Sequence of chain 1.C:
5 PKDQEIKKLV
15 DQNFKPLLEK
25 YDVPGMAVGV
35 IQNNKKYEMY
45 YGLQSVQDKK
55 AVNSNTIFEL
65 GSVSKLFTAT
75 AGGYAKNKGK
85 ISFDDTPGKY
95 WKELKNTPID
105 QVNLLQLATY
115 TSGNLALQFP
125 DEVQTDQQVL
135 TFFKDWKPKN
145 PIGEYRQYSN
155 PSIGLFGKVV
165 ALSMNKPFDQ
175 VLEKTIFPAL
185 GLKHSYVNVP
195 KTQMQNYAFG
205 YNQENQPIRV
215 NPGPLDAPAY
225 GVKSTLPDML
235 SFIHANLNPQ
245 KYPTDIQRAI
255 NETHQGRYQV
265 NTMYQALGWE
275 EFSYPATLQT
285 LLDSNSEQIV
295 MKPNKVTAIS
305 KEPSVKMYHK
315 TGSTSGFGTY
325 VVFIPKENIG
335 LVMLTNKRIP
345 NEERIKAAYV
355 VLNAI

Binding-site contacts:
Ligand atom N contacts residue GLN122 of chain 1.C at 3.5 Å (h-bond).
Ligand atom O contacts residue LP01 of chain 1.G at 3.0 Å (h-bond).
Ligand atom CA contacts residue LP01 of chain 1.G at 3.6 Å.
Ligand atom O contacts residue GLN122 of chain 1.C at 3.9 Å.
Ligand atom N contacts residue TYR224 of chain 1.C at 3.4 Å (h-bond).
Ligand atom CA contacts residue GLN122 of chain 1.C at 3.5 Å.
Ligand atom C contacts residue LP01 of chain 1.G at 3.8 Å.
Ligand atom CA contacts residue TYR224 of chain 1.C at 4.2 Å (hydrophobic).
Ligand atom C contacts residue GLN122 of chain 1.C at 3.9 Å.

This protein binds this small molecule.
Small molecule (SMILES): NCC(=O)O